Binding-site contacts:
Ligand atom CL16 contacts residue ILE115 of chain 1.A at 3.7 Å.
Ligand atom CL15 contacts residue TRP232 of chain 1.A at 3.9 Å.
Ligand atom C27 contacts residue MET53 of chain 1.A at 3.9 Å (hydrophobic).
Ligand atom C7 contacts residue LEU50 of chain 1.A at 3.6 Å (hydrophobic).
Ligand atom C20 contacts residue MET28 of chain 1.A at 3.8 Å (hydrophobic).
Ligand atom C18 contacts residue THR33 of chain 1.A at 3.7 Å.
Ligand atom CL15 contacts residue MET91 of chain 1.A at 3.4 Å.
Ligand atom C25 contacts residue ARG94 of chain 1.A at 3.6 Å.
Ligand atom C34 contacts residue ARG94 of chain 1.A at 3.6 Å.
Ligand atom CL16 contacts residue ILE120 of chain 1.A at 3.6 Å.
Ligand atom C23 contacts residue MET53 of chain 1.A at 3.7 Å (hydrophobic).
Ligand atom O1 contacts residue HIS210 of chain 1.A at 4.0 Å.
Ligand atom O1 contacts residue TRP217 of chain 1.A at 3.4 Å.
Ligand atom C18 contacts residue SER105 of chain 1.A at 3.1 Å.
Ligand atom C31 contacts residue MET91 of chain 1.A at 3.9 Å (hydrophobic).
Ligand atom C13 contacts residue MET128 of chain 1.A at 3.6 Å (hydrophobic).
Ligand atom C7 contacts residue PHE47 of chain 1.A at 3.7 Å (hydrophobic).
Ligand atom C6 contacts residue LEU50 of chain 1.A at 3.8 Å (hydrophobic).
Ligand atom C6 contacts residue THR51 of chain 1.A at 3.9 Å.
Ligand atom N5 contacts residue HIS210 of chain 1.A at 3.5 Å (h-bond).
Ligand atom C12 contacts residue PHE92 of chain 1.A at 3.7 Å (hydrophobic).
Ligand atom CL15 contacts residue HIS210 of chain 1.A at 3.8 Å.
Ligand atom C12 contacts residue SER95 of chain 1.A at 4.0 Å.
Ligand atom C34 contacts residue MET28 of chain 1.A at 3.9 Å (hydrophobic).
Ligand atom C19 contacts residue MET53 of chain 1.A at 3.6 Å (hydrophobic).
Ligand atom C12 contacts residue TYR132 of chain 1.A at 3.5 Å (hydrophobic).
Ligand atom C28 contacts residue MET53 of chain 1.A at 3.7 Å (hydrophobic).
Ligand atom C11 contacts residue PHE92 of chain 1.A at 3.6 Å (hydrophobic).
Ligand atom C25 contacts residue HIS57 of chain 1.A at 3.4 Å.
Ligand atom C31 contacts residue ALA54 of chain 1.A at 3.8 Å (hydrophobic).
Ligand atom C26 contacts residue MET28 of chain 1.A at 3.9 Å (hydrophobic).
Ligand atom O36 contacts residue MET28 of chain 1.A at 3.1 Å (h-bond).
Ligand atom N5 contacts residue TRP217 of chain 1.A at 4.0 Å.
Ligand atom C21 contacts residue MET28 of chain 1.A at 3.8 Å (hydrophobic).
Ligand atom C13 contacts residue TYR132 of chain 1.A at 3.6 Å (hydrophobic).
Ligand atom C26 contacts residue HIS57 of chain 1.A at 3.4 Å.
Ligand atom O35 contacts residue ARG94 of chain 1.A at 2.5 Å.
Ligand atom C37 contacts residue LEU50 of chain 1.A at 3.6 Å (hydrophobic).
Ligand atom C7 contacts residue THR51 of chain 1.A at 3.9 Å.
Ligand atom C26 contacts residue ARG94 of chain 1.A at 3.2 Å.

Sequence of chain 1.A:
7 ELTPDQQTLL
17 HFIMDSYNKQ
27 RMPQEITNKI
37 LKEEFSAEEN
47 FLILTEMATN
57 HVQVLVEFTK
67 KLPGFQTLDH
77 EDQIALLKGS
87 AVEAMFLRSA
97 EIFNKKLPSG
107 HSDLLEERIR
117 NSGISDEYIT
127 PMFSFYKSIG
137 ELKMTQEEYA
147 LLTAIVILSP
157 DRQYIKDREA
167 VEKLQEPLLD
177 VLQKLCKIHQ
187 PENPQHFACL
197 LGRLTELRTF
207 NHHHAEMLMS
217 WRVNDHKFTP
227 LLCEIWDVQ

The small molecule below binds the protein below.
Small molecule (SMILES): CC(C)c1onc(-c2c(Cl)cccc2Cl)c1COc1ccc(-c2ccc3c(C(=O)O)cccc3c2)cc1